Binding-site contacts:
Ligand atom O7 contacts residue ASN80 of chain 1.A at 3.1 Å (h-bond).
Ligand atom C8 contacts residue PHE78 of chain 1.A at 3.2 Å (hydrophobic).
Ligand atom C1 contacts residue TYR47 of chain 1.A at 4.5 Å (hydrophobic).
Ligand atom C3 contacts residue ASN80 of chain 1.A at 3.9 Å.
Ligand atom C4 contacts residue ASN80 of chain 1.A at 4.3 Å.
Ligand atom C2 contacts residue ASN80 of chain 1.A at 2.5 Å.
Ligand atom O6 contacts residue TYR47 of chain 1.A at 4.0 Å.
Ligand atom O5 contacts residue ASN80 of chain 1.A at 2.4 Å (h-bond).
Ligand atom N2 contacts residue ASN80 of chain 1.A at 2.9 Å (h-bond).
Ligand atom C1 contacts residue ASN80 of chain 1.A at 1.5 Å.
Ligand atom C8 contacts residue ASN80 of chain 1.A at 4.1 Å.
Ligand atom C5 contacts residue ASN80 of chain 1.A at 3.8 Å.
Ligand atom C8 contacts residue SER79 of chain 1.A at 4.3 Å.
Ligand atom C7 contacts residue ASN80 of chain 1.A at 3.2 Å.

This small molecule binds to this protein.
Small molecule (SMILES): CC(=O)N[C@@H]1[C@@H](O)[C@H](O)[C@@H](CO)O[C@H]1O

Sequence of chain 1.A:
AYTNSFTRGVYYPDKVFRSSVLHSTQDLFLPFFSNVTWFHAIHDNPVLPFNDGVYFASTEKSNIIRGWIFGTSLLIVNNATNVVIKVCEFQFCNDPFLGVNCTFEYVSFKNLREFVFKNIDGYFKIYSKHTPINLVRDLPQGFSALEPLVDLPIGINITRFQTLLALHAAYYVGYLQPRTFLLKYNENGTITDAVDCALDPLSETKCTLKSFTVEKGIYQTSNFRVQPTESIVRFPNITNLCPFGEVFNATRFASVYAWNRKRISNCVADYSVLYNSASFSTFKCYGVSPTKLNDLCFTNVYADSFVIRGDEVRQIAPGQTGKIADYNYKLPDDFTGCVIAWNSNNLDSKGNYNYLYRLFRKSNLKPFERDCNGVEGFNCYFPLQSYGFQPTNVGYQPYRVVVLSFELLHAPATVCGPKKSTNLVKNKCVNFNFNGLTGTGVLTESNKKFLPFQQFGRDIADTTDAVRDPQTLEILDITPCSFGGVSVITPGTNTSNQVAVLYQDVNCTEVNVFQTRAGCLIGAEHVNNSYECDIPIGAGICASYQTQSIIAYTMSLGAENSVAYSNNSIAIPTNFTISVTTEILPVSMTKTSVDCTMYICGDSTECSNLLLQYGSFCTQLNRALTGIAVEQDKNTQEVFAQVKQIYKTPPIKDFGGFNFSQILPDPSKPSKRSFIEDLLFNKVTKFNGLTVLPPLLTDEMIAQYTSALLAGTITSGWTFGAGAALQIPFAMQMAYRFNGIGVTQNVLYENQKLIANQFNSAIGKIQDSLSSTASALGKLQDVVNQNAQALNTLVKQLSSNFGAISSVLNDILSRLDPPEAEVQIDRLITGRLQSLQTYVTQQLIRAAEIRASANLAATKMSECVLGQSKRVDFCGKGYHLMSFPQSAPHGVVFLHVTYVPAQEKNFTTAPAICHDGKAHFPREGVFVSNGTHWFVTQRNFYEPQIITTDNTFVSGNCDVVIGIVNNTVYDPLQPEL